Sequence of chain 2.D:
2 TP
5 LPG

Sequence of chain 2.C:
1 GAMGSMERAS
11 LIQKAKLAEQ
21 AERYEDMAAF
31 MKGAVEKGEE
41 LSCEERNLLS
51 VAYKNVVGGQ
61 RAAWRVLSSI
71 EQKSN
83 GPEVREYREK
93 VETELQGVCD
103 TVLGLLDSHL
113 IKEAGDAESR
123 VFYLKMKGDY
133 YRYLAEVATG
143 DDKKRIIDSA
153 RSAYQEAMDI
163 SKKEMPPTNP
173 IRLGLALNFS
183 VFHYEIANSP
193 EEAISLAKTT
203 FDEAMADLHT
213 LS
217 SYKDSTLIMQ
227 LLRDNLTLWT

Binding-site contacts:
Ligand atom C19 contacts residue VAL51 of chain 2.C at 4.0 Å (hydrophobic).
Ligand atom N16 contacts residue GLY7 of chain 2.D at 1.3 Å.
Ligand atom C17 contacts residue SER50 of chain 2.C at 3.6 Å.
Ligand atom C19 contacts residue ASN47 of chain 2.C at 3.8 Å.
Ligand atom C13 contacts residue ASN47 of chain 2.C at 4.3 Å.
Ligand atom O02 contacts residue PRO6 of chain 2.D at 4.5 Å.
Ligand atom C06 contacts residue PRO6 of chain 2.D at 4.1 Å (hydrophobic).
Ligand atom C18 contacts residue GLY7 of chain 2.D at 3.6 Å.
Ligand atom C08 contacts residue GLY7 of chain 2.D at 3.4 Å.
Ligand atom C17 contacts residue GLY7 of chain 2.D at 2.5 Å.
Ligand atom C03 contacts residue GLY7 of chain 2.D at 4.1 Å.
Ligand atom C07 contacts residue GLY7 of chain 2.D at 3.4 Å.
Ligand atom C01 contacts residue PRO6 of chain 2.D at 4.2 Å (hydrophobic).
Ligand atom C20 contacts residue LEU5 of chain 2.D at 4.4 Å (hydrophobic).
Ligand atom C03 contacts residue LEU5 of chain 2.D at 4.5 Å (hydrophobic).
Ligand atom C14 contacts residue VAL51 of chain 2.C at 3.6 Å (hydrophobic).
Ligand atom C04 contacts residue GLY7 of chain 2.D at 4.3 Å.
Ligand atom C19 contacts residue SER50 of chain 2.C at 3.5 Å.
Ligand atom C18 contacts residue ASN47 of chain 2.C at 3.5 Å.
Ligand atom C09 contacts residue ASN47 of chain 2.C at 4.2 Å.
Ligand atom C06 contacts residue GLY7 of chain 2.D at 3.6 Å.
Ligand atom C01 contacts residue LEU5 of chain 2.D at 3.9 Å (hydrophobic).
Ligand atom C10 contacts residue ASN47 of chain 2.C at 3.7 Å.
Ligand atom C01 contacts residue ILE224 of chain 2.C at 4.3 Å (hydrophobic).
Ligand atom C12 contacts residue ASN47 of chain 2.C at 4.0 Å.
Ligand atom O02 contacts residue LEU5 of chain 2.D at 3.5 Å.
Ligand atom C15 contacts residue GLY7 of chain 2.D at 2.4 Å.
Ligand atom C20 contacts residue GLY7 of chain 2.D at 3.5 Å.
Ligand atom C19 contacts residue GLY7 of chain 2.D at 3.5 Å.
Ligand atom C11 contacts residue ASN47 of chain 2.C at 3.4 Å.
Ligand atom C17 contacts residue LEU5 of chain 2.D at 4.4 Å (hydrophobic).
Ligand atom C01 contacts residue LEU223 of chain 2.C at 4.5 Å (hydrophobic).
Ligand atom C13 contacts residue VAL51 of chain 2.C at 3.8 Å (hydrophobic).
Ligand atom C04 contacts residue PRO6 of chain 2.D at 3.8 Å (hydrophobic).
Ligand atom C03 contacts residue PRO6 of chain 2.D at 4.4 Å (hydrophobic).
Ligand atom C18 contacts residue PHE124 of chain 2.C at 3.9 Å (hydrophobic).
Ligand atom N16 contacts residue SER50 of chain 2.C at 4.4 Å.
Ligand atom C05 contacts residue PRO6 of chain 2.D at 3.7 Å (hydrophobic).
Ligand atom C05 contacts residue GLY7 of chain 2.D at 4.0 Å.
Ligand atom C18 contacts residue SER50 of chain 2.C at 3.3 Å.

The protein below binds the small molecule below.
Small molecule (SMILES): COc1cccc([C@H](c2ccccc2)[C@H]2CCCN2)c1